Binding-site contacts:
Ligand atom O7 contacts residue GLU465 of chain 1.C at 3.9 Å.
Ligand atom C8 contacts residue LYS462 of chain 1.C at 3.7 Å.
Ligand atom O5 contacts residue THR108 of chain 1.A at 3.4 Å.
Ligand atom C1 contacts residue ASN234 of chain 1.A at 1.4 Å.
Ligand atom O6 contacts residue THR108 of chain 1.A at 3.7 Å.
Ligand atom C5 contacts residue THR236 of chain 1.A at 3.9 Å.
Ligand atom O5 contacts residue ASN234 of chain 1.A at 2.3 Å (h-bond).
Ligand atom C7 contacts residue GLU465 of chain 1.C at 4.4 Å.
Ligand atom C5 contacts residue ASN234 of chain 1.A at 3.7 Å.
Ligand atom C7 contacts residue ASN234 of chain 1.A at 3.3 Å.
Ligand atom C1 contacts residue THR236 of chain 1.A at 4.1 Å.
Ligand atom C6 contacts residue THR108 of chain 1.A at 4.4 Å.
Ligand atom C4 contacts residue ASN234 of chain 1.A at 4.2 Å.
Ligand atom O6 contacts residue THR236 of chain 1.A at 2.9 Å (h-bond).
Ligand atom O7 contacts residue ASN234 of chain 1.A at 3.1 Å (h-bond).
Ligand atom C5 contacts residue THR108 of chain 1.A at 4.4 Å.
Ligand atom C6 contacts residue THR236 of chain 1.A at 4.2 Å.
Ligand atom C2 contacts residue ASN234 of chain 1.A at 2.5 Å.
Ligand atom O5 contacts residue THR236 of chain 1.A at 3.9 Å.
Ligand atom C1 contacts residue THR108 of chain 1.A at 4.0 Å.
Ligand atom C8 contacts residue GLU465 of chain 1.C at 4.4 Å.
Ligand atom N2 contacts residue ASN234 of chain 1.A at 3.0 Å (h-bond).
Ligand atom C3 contacts residue ASN234 of chain 1.A at 3.8 Å.

Sequence of chain 1.A:
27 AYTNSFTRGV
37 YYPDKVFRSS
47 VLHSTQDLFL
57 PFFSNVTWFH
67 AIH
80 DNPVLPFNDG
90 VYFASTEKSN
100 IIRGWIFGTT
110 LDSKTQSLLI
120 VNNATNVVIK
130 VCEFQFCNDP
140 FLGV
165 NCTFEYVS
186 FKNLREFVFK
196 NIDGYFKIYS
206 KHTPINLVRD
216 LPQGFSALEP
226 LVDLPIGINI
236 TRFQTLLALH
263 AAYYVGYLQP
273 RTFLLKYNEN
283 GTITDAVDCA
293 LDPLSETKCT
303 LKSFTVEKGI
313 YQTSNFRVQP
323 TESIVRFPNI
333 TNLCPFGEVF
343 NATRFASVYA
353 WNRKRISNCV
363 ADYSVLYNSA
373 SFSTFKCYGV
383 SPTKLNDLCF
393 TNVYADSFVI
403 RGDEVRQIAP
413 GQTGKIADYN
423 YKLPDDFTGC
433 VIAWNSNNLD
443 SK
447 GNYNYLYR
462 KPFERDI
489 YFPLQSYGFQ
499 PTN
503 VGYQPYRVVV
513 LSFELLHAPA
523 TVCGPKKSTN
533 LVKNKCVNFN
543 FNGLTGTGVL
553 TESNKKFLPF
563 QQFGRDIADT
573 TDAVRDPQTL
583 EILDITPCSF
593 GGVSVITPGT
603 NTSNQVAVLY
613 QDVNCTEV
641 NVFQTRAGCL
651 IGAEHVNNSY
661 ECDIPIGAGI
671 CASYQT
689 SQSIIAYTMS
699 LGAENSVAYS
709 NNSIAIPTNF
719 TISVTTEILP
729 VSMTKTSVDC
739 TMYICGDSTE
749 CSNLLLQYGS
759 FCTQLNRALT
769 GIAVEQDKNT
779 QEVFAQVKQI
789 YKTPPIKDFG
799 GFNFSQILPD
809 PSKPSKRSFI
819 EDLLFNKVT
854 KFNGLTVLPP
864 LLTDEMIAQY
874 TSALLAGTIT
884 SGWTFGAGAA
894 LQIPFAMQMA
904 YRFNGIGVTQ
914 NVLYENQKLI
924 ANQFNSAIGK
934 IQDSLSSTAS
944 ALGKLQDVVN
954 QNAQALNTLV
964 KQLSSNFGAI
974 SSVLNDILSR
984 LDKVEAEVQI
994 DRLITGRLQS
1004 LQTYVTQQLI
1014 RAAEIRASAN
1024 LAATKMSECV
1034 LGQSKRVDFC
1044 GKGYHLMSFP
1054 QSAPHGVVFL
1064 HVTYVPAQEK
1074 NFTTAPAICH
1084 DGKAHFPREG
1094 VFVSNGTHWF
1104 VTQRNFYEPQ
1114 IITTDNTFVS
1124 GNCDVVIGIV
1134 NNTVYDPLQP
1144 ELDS

A protein and the small-molecule ligand that binds it are described below.
Small molecule (SMILES): CC(=O)N[C@H]1[C@H](O[C@H]2[C@H](O)[C@@H](NC(C)=O)CO[C@@H]2CO)O[C@H](CO)[C@@H](O)[C@@H]1O

Sequence of chain 1.C:
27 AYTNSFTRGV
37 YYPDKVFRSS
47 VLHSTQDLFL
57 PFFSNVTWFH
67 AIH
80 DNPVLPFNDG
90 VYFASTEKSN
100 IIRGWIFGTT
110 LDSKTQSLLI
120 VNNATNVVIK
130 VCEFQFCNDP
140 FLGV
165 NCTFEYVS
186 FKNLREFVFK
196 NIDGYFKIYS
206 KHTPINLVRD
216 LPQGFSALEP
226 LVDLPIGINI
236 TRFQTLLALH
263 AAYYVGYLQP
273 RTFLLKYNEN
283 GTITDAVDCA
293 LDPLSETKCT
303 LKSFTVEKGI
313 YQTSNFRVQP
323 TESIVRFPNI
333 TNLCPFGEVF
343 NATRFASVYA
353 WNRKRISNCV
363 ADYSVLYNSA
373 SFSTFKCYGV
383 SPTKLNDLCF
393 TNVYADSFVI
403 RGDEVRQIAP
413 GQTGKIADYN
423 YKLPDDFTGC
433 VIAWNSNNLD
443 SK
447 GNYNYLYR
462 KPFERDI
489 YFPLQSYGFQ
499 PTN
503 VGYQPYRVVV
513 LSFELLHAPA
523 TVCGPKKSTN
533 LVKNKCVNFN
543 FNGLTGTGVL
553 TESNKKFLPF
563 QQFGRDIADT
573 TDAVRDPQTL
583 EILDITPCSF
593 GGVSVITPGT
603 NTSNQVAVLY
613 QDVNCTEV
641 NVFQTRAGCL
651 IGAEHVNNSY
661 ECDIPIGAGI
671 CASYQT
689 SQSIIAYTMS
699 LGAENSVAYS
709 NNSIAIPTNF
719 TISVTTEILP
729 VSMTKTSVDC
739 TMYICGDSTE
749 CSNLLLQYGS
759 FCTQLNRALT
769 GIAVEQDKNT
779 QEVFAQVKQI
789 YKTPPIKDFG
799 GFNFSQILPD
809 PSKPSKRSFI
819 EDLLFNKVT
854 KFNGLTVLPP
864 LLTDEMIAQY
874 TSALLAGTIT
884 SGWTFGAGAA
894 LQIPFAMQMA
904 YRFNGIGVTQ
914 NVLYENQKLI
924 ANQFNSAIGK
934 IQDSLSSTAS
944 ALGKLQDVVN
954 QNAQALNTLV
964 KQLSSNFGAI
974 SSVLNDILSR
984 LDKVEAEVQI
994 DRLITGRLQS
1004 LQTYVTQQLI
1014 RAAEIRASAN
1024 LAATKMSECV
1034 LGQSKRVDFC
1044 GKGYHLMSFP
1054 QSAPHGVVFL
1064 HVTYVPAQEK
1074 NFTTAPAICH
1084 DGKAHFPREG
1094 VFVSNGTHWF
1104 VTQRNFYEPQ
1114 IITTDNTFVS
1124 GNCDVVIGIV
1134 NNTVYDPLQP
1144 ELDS